Sequence of chain 1.A:
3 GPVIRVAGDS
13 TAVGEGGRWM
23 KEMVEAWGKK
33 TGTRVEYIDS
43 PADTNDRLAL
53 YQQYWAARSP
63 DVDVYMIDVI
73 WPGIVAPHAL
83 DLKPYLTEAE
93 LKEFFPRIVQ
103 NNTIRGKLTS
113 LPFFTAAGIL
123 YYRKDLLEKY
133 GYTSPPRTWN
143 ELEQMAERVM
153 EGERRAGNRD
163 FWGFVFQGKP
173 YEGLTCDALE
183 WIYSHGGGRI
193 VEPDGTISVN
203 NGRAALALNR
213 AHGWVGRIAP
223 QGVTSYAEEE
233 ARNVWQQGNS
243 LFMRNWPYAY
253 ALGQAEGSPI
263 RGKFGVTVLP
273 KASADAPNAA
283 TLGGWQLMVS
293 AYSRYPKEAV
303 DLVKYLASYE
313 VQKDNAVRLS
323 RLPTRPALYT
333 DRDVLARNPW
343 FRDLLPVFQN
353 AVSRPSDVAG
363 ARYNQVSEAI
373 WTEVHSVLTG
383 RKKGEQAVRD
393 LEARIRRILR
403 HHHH

Binding-site contacts:
Ligand atom C3 contacts residue ASP70 of chain 1.A at 3.3 Å.
Ligand atom O6 contacts residue ARG49 of chain 1.A at 3.6 Å.
Ligand atom O5 contacts residue VAL15 of chain 1.A at 3.2 Å.
Ligand atom O6 contacts residue GLY175 of chain 1.A at 3.5 Å.
Ligand atom O6 contacts residue TYR173 of chain 1.A at 3.5 Å.
Ligand atom O3 contacts residue GLY285 of chain 1.A at 3.2 Å.
Ligand atom C6 contacts residue GLU230 of chain 1.A at 3.6 Å.
Ligand atom O4 contacts residue GLU174 of chain 1.A at 3.6 Å.
Ligand atom O3 contacts residue CA1 of chain 1.C at 3.0 Å.
Ligand atom O4 contacts residue ASP70 of chain 1.A at 2.6 Å (salt-bridge).
Ligand atom O1 contacts residue ASP11 of chain 1.A at 3.7 Å.
Ligand atom C2 contacts residue TRP287 of chain 1.A at 3.8 Å (hydrophobic).
Ligand atom C4 contacts residue ARG356 of chain 1.A at 3.6 Å.
Ligand atom O3 contacts residue ARG356 of chain 1.A at 2.9 Å (salt-bridge).
Ligand atom C1 contacts residue VAL15 of chain 1.A at 3.7 Å (hydrophobic).
Ligand atom O3 contacts residue ASP70 of chain 1.A at 2.6 Å (salt-bridge).
Ligand atom C2 contacts residue TRP248 of chain 1.A at 3.8 Å (hydrophobic).
Ligand atom C6 contacts residue GLY175 of chain 1.A at 3.7 Å.
Ligand atom O5 contacts residue GLU230 of chain 1.A at 3.3 Å (salt-bridge).
Ligand atom C2 contacts residue CA1 of chain 1.C at 3.5 Å.
Ligand atom C3 contacts residue ARG356 of chain 1.A at 3.8 Å.
Ligand atom C4 contacts residue ASP70 of chain 1.A at 3.6 Å.
Ligand atom O1 contacts residue ARG323 of chain 1.A at 3.8 Å.
Ligand atom O6 contacts residue GLU230 of chain 1.A at 2.7 Å (salt-bridge).
Ligand atom O6 contacts residue ALA44 of chain 1.A at 2.9 Å (h-bond).
Ligand atom O2 contacts residue GLY285 of chain 1.A at 3.8 Å.
Ligand atom O2 contacts residue TRP287 of chain 1.A at 3.1 Å (h-bond).
Ligand atom O3 contacts residue GLY286 of chain 1.A at 3.3 Å (h-bond).
Ligand atom O4 contacts residue ARG356 of chain 1.A at 2.8 Å (salt-bridge).
Ligand atom O2 contacts residue CA1 of chain 1.C at 3.0 Å.
Ligand atom O2 contacts residue PHE116 of chain 1.A at 3.8 Å.
Ligand atom O4 contacts residue TRP287 of chain 1.A at 3.1 Å (h-bond).
Ligand atom C1 contacts residue TRP248 of chain 1.A at 3.4 Å (hydrophobic).
Ligand atom C3 contacts residue TRP287 of chain 1.A at 3.7 Å (hydrophobic).
Ligand atom C2 contacts residue GLY286 of chain 1.A at 3.8 Å.
Ligand atom O2 contacts residue GLY286 of chain 1.A at 2.9 Å (h-bond).
Ligand atom O4 contacts residue THR46 of chain 1.A at 3.5 Å.
Ligand atom O5 contacts residue TRP248 of chain 1.A at 3.0 Å (h-bond).
Ligand atom O2 contacts residue ARG323 of chain 1.A at 3.3 Å.
Ligand atom O2 contacts residue TYR250 of chain 1.A at 3.8 Å.

The protein below binds the small molecule below.
Small molecule (SMILES): OC[C@H]1O[C@H](O[C@H]2[C@H](O)[C@@H](O)[C@@H](O)O[C@@H]2CO)[C@H](O)[C@@H](O)[C@@H]1O